Sequence of chain 7.B:
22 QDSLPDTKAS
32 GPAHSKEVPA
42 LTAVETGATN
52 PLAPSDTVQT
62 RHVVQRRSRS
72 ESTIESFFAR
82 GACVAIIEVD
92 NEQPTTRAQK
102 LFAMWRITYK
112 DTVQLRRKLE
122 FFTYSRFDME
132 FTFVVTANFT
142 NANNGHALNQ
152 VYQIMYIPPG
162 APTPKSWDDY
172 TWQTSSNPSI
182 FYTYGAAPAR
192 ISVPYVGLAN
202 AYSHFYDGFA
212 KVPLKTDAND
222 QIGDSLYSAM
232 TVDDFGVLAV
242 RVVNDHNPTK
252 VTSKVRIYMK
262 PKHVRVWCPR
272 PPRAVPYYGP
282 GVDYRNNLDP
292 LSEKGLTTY

Sequence of chain 8.D:
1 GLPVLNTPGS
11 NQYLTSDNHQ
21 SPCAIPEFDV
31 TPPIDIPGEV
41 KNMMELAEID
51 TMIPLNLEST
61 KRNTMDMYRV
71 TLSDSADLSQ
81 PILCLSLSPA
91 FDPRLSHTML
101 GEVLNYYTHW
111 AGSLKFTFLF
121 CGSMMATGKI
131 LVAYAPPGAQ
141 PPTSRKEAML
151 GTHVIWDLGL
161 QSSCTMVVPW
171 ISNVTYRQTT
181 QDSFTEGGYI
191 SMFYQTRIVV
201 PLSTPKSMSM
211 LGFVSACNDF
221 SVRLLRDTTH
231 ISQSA

Binding-site contacts:
Ligand atom C3 contacts residue TYR157 of chain 7.B at 3.5 Å (hydrophobic).
Ligand atom C9 contacts residue ILE108 of chain 7.B at 3.5 Å (hydrophobic).
Ligand atom C1 contacts residue ILE181 of chain 7.B at 3.4 Å (hydrophobic).
Ligand atom N4 contacts residue LEU239 of chain 7.B at 3.8 Å.
Ligand atom C9 contacts residue TYR157 of chain 7.B at 3.8 Å (hydrophobic).
Ligand atom N4 contacts residue ILE192 of chain 7.B at 3.6 Å.
Ligand atom C11 contacts residue TYR157 of chain 7.B at 3.6 Å (hydrophobic).
Ligand atom C27 contacts residue THR109 of chain 7.B at 3.5 Å.
Ligand atom C23 contacts residue TYR110 of chain 7.B at 3.3 Å (hydrophobic).
Ligand atom C3 contacts residue PRO179 of chain 7.B at 3.7 Å (hydrophobic).
Ligand atom C20 contacts residue TYR110 of chain 7.B at 3.5 Å (hydrophobic).
Ligand atom C20 contacts residue PHE236 of chain 7.B at 3.2 Å (hydrophobic).
Ligand atom N3 contacts residue ILE192 of chain 7.B at 3.8 Å.
Ligand atom C19 contacts residue PHE236 of chain 7.B at 3.5 Å (hydrophobic).
Ligand atom C19 contacts residue TYR110 of chain 7.B at 3.7 Å (hydrophobic).
Ligand atom N6 contacts residue VAL194 of chain 7.B at 3.7 Å.
Ligand atom O25 contacts residue TYR110 of chain 7.B at 3.0 Å.
Ligand atom C14 contacts residue PHE236 of chain 7.B at 3.9 Å (hydrophobic).
Ligand atom C23 contacts residue PHE236 of chain 7.B at 3.5 Å (hydrophobic).
Ligand atom O24 contacts residue PHE236 of chain 7.B at 3.7 Å.
Ligand atom C11 contacts residue VAL194 of chain 7.B at 3.7 Å (hydrophobic).
Ligand atom C21 contacts residue TYR203 of chain 7.B at 3.8 Å (hydrophobic).
Ligand atom C8 contacts residue ILE108 of chain 7.B at 3.8 Å (hydrophobic).
Ligand atom C26 contacts residue THR109 of chain 7.B at 3.7 Å.
Ligand atom C10 contacts residue TYR157 of chain 7.B at 3.6 Å (hydrophobic).
Ligand atom C3 contacts residue ALA24 of chain 7.D at 3.7 Å (hydrophobic).
Ligand atom C13 contacts residue VAL197 of chain 7.B at 3.6 Å (hydrophobic).
Ligand atom C8 contacts residue PHE132 of chain 7.B at 3.4 Å (hydrophobic).
Ligand atom C7 contacts residue PHE132 of chain 7.B at 3.6 Å (hydrophobic).
Ligand atom O24 contacts residue TYR110 of chain 7.B at 3.9 Å.
Ligand atom C10 contacts residue VAL194 of chain 7.B at 3.7 Å (hydrophobic).
Ligand atom C12 contacts residue PHE236 of chain 7.B at 3.8 Å (hydrophobic).
Ligand atom C22 contacts residue TYR203 of chain 7.B at 3.5 Å (hydrophobic).
Ligand atom C4 contacts residue TYR157 of chain 7.B at 3.4 Å (hydrophobic).
Ligand atom C1 contacts residue ILE155 of chain 7.B at 3.7 Å (hydrophobic).
Ligand atom C4 contacts residue ALA24 of chain 7.D at 3.8 Å (hydrophobic).
Ligand atom C1 contacts residue PRO179 of chain 7.B at 3.9 Å (hydrophobic).
Ligand atom C14 contacts residue VAL197 of chain 7.B at 3.6 Å (hydrophobic).
Ligand atom C21 contacts residue PHE236 of chain 7.B at 3.4 Å (hydrophobic).
Ligand atom C22 contacts residue PHE236 of chain 7.B at 3.9 Å (hydrophobic).

Sequence of chain 7.D:
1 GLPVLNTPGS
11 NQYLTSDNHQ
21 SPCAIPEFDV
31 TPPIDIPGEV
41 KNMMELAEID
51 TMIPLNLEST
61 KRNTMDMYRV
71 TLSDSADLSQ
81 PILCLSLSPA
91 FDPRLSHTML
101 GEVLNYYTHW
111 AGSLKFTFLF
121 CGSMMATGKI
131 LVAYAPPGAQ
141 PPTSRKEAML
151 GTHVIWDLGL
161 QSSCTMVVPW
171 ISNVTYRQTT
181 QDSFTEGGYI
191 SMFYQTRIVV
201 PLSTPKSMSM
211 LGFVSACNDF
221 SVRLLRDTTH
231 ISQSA

A protein and the small-molecule ligand that binds it are described below.
Small molecule (SMILES): CCOC(=O)c1ccc(OCCCCC2CCN(c3ccc(C)nn3)CC2)cc1